This small molecule binds to this protein.
Small molecule (SMILES): COC1=C(OC)C(=O)C(C/C=C(/C)CCC=C(C)CC/C=C(/C)CC/C=C(\C)CC/C=C(\C)CC/C=C(\C)CC/C=C(/C)CCC=C(C)CCC=C(C)CCC=C(C)C)=C(C)C1=O

Sequence of chain 1.C:
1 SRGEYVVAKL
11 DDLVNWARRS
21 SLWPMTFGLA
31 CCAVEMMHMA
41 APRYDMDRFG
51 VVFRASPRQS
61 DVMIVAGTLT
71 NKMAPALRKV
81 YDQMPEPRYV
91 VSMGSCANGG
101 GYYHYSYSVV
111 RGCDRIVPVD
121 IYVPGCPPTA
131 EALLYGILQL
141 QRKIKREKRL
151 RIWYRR

Sequence of chain 1.P:
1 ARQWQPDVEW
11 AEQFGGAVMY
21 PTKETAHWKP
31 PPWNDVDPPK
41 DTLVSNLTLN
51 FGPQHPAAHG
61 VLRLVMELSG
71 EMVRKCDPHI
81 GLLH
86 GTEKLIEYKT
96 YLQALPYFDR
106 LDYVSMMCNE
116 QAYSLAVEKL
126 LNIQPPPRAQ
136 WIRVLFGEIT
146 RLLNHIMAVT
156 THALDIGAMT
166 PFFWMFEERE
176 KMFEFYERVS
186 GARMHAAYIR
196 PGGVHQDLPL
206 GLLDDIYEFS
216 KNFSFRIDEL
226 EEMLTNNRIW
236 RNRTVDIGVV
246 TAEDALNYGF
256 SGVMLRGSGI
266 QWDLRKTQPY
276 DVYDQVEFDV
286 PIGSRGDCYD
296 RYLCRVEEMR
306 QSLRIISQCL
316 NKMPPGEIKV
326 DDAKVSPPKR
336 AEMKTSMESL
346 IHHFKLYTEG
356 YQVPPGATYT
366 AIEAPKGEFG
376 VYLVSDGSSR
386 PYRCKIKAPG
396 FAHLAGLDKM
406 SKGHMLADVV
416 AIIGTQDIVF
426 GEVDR

Binding-site contacts:
Ligand atom C20 contacts residue PHE56 of chain 1.PA at 4.2 Å (hydrophobic).
Ligand atom C12 contacts residue TRP23 of chain 1.C at 3.9 Å (hydrophobic).
Ligand atom C18 contacts residue ALA18 of chain 1.PA at 4.2 Å (hydrophobic).
Ligand atom C10 contacts residue ARG25 of chain 1.PA at 3.8 Å.
Ligand atom C8 contacts residue PHE224 of chain 1.PA at 3.8 Å (hydrophobic).
Ligand atom C8 contacts residue ARG54 of chain 1.C at 3.7 Å.
Ligand atom C15 contacts residue TRP23 of chain 1.C at 4.1 Å (hydrophobic).
Ligand atom C21 contacts residue ALA18 of chain 1.PA at 3.9 Å (hydrophobic).
Ligand atom C26 contacts residue LEU14 of chain 1.PA at 3.9 Å (hydrophobic).
Ligand atom C19 contacts residue ALA52 of chain 1.PA at 3.5 Å (hydrophobic).
Ligand atom C9 contacts residue ARG25 of chain 1.PA at 4.2 Å.
Ligand atom CM2 contacts residue VAL52 of chain 1.C at 3.7 Å (hydrophobic).
Ligand atom C20 contacts residue ALA221 of chain 1.PA at 4.3 Å (hydrophobic).
Ligand atom CM3 contacts residue MET164 of chain 1.P at 3.9 Å (hydrophobic).
Ligand atom C21 contacts residue MET225 of chain 1.PA at 3.7 Å (hydrophobic).
Ligand atom C10 contacts residue TRP23 of chain 1.C at 3.6 Å (hydrophobic).
Ligand atom C23 contacts residue ALA52 of chain 1.PA at 3.5 Å (hydrophobic).
Ligand atom C20 contacts residue MET225 of chain 1.PA at 4.2 Å (hydrophobic).
Ligand atom C13 contacts residue ASP51 of chain 1.PA at 4.3 Å.
Ligand atom C20 contacts residue ALA52 of chain 1.PA at 3.7 Å (hydrophobic).
Ligand atom C27 contacts residue LEU14 of chain 1.PA at 3.7 Å (hydrophobic).
Ligand atom C12 contacts residue PHE224 of chain 1.PA at 4.2 Å (hydrophobic).
Ligand atom CM2 contacts residue ASP47 of chain 1.C at 3.6 Å.
Ligand atom C15 contacts residue LEU55 of chain 1.PA at 3.7 Å (hydrophobic).
Ligand atom C11 contacts residue PHE224 of chain 1.PA at 4.3 Å (hydrophobic).
Ligand atom C28 contacts residue LEU14 of chain 1.PA at 3.7 Å (hydrophobic).
Ligand atom C10 contacts residue VAL52 of chain 1.C at 3.7 Å (hydrophobic).
Ligand atom C7 contacts residue PHE224 of chain 1.PA at 3.8 Å (hydrophobic).
Ligand atom CM5 contacts residue ARG54 of chain 1.C at 3.4 Å.
Ligand atom C30 contacts residue LEU14 of chain 1.PA at 3.9 Å (hydrophobic).
Ligand atom C16 contacts residue ASP51 of chain 1.PA at 3.8 Å.
Ligand atom C26 contacts residue LEU15 of chain 1.PA at 3.8 Å (hydrophobic).
Ligand atom C4 contacts residue ARG274 of chain 1.PA at 4.2 Å.
Ligand atom O4 contacts residue PHE53 of chain 1.C at 4.2 Å.
Ligand atom C27 contacts residue LEU15 of chain 1.PA at 3.5 Å (hydrophobic).
Ligand atom C22 contacts residue MET225 of chain 1.PA at 3.6 Å (hydrophobic).
Ligand atom C15 contacts residue PHE224 of chain 1.PA at 3.8 Å (hydrophobic).
Ligand atom C13 contacts residue THR21 of chain 1.PA at 4.2 Å.
Ligand atom O1 contacts residue ARG25 of chain 1.PA at 3.3 Å.
Ligand atom C22 contacts residue ALA52 of chain 1.PA at 4.1 Å (hydrophobic).

Sequence of chain 1.PA:
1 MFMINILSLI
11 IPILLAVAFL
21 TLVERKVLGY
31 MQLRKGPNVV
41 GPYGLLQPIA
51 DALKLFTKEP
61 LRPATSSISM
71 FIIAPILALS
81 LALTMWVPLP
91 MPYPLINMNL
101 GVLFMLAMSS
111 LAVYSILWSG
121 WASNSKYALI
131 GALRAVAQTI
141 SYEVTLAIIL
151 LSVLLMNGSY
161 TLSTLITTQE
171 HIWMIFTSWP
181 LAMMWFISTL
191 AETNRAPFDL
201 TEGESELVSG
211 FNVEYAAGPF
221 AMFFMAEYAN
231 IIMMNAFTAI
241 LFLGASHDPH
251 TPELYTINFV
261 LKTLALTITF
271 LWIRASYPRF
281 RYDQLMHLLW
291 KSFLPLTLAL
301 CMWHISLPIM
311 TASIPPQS